Sequence of chain 2.E:
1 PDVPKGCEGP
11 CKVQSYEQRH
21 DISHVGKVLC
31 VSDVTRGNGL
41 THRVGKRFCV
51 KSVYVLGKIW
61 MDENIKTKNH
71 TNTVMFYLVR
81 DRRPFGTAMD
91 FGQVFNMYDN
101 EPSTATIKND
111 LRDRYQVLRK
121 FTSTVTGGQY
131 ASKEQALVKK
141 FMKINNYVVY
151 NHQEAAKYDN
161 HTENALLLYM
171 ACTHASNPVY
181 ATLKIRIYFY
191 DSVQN

Binding-site contacts:
Ligand atom C5 contacts residue LYS51 of chain 2.G at 3.7 Å.
Ligand atom C4' contacts residue ARG80 of chain 2.E at 3.6 Å.
Ligand atom P contacts residue TYR188 of chain 2.G at 3.5 Å.
Ligand atom N1 contacts residue PHE141 of chain 2.G at 3.6 Å.
Ligand atom O3' contacts residue ASP113 of chain 2.E at 3.6 Å.
Ligand atom C1' contacts residue ARG80 of chain 2.E at 3.6 Å.
Ligand atom C4 contacts residue PHE141 of chain 2.G at 3.5 Å (hydrophobic).
Ligand atom N4 contacts residue LYS51 of chain 2.G at 3.4 Å.
Ligand atom O5' contacts residue ARG112 of chain 2.E at 3.3 Å.
Ligand atom N7 contacts residue PHE141 of chain 2.G at 3.5 Å.
Ligand atom OP2 contacts residue TYR54 of chain 2.G at 2.8 Å (h-bond).
Ligand atom OP1 contacts residue ARG119 of chain 2.E at 3.5 Å.
Ligand atom OP1 contacts residue LYS120 of chain 2.E at 3.0 Å (salt-bridge).
Ligand atom C6 contacts residue PHE141 of chain 2.G at 3.5 Å (hydrophobic).
Ligand atom C3' contacts residue TYR188 of chain 2.G at 3.2 Å (hydrophobic).
Ligand atom N6 contacts residue PHE141 of chain 2.G at 3.5 Å.
Ligand atom C5' contacts residue ASP113 of chain 2.E at 3.6 Å.
Ligand atom OP2 contacts residue LYS120 of chain 2.E at 3.0 Å (salt-bridge).
Ligand atom O4' contacts residue GLN116 of chain 2.E at 3.6 Å.
Ligand atom C2' contacts residue ARG80 of chain 2.E at 3.6 Å.
Ligand atom O3' contacts residue ARG82 of chain 2.E at 3.4 Å (salt-bridge).
Ligand atom OP2 contacts residue ARG186 of chain 2.G at 2.9 Å (salt-bridge).
Ligand atom O3' contacts residue LEU118 of chain 2.E at 3.6 Å.
Ligand atom C5' contacts residue ARG112 of chain 2.E at 3.6 Å.
Ligand atom C5 contacts residue PHE141 of chain 2.G at 3.4 Å (hydrophobic).
Ligand atom C2' contacts residue CYS11 of chain 2.G at 3.6 Å (hydrophobic).
Ligand atom OP2 contacts residue ASN195 of chain 1.K at 2.9 Å (h-bond).
Ligand atom C2' contacts residue TYR188 of chain 2.G at 3.1 Å (hydrophobic).
Ligand atom OP2 contacts residue TYR188 of chain 2.G at 2.7 Å (h-bond).
Ligand atom OP1 contacts residue ASP113 of chain 2.E at 2.9 Å (salt-bridge).
Ligand atom C2' contacts residue ASN195 of chain 1.K at 3.5 Å.
Ligand atom OP1 contacts residue ARG82 of chain 2.E at 3.1 Å (salt-bridge).
Ligand atom OP1 contacts residue VAL117 of chain 2.E at 3.6 Å.
Ligand atom OP1 contacts residue ARG112 of chain 2.E at 2.8 Å (salt-bridge).
Ligand atom O3' contacts residue TYR188 of chain 2.G at 3.0 Å (h-bond).
Ligand atom OP2 contacts residue ARG47 of chain 1.K at 2.7 Å (salt-bridge).
Ligand atom O4' contacts residue ARG80 of chain 2.E at 3.3 Å (salt-bridge).
Ligand atom C5' contacts residue ARG80 of chain 2.E at 3.7 Å.
Ligand atom O2 contacts residue TYR188 of chain 2.G at 3.1 Å.
Ligand atom C5' contacts residue ARG82 of chain 2.E at 3.7 Å.

Sequence of chain 1.K:
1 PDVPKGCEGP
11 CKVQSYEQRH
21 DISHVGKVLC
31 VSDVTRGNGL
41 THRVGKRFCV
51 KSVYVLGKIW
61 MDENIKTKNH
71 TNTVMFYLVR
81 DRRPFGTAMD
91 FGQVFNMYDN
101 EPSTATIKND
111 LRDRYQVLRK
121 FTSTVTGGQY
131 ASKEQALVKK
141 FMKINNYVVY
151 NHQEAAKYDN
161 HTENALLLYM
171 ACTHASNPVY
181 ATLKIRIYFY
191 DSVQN

Sequence of chain 2.G:
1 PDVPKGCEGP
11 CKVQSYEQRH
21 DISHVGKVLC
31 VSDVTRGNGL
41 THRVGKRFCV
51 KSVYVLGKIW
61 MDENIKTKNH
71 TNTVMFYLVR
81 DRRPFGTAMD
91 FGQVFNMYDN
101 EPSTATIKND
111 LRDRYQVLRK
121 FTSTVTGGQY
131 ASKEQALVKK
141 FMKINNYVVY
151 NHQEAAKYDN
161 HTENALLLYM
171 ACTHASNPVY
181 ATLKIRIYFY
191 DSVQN

This protein binds this small molecule.
Small molecule (SMILES): Nc1ccn([C@H]2C[C@H](O[P](=O)(O)OC[C@H]3O[C@@H](n4cnc5c(N)ncnc54)C[C@@H]3O[P](=O)(O)OC[C@H]3O[C@@H](n4cnc5c(N)ncnc54)C[C@@H]3O[P](=O)(O)OC[C@H]3O[C@@H](n4ccc(N)nc4=O)C[C@@H]3O[P](=O)(O)OC[C@H]3O[C@@H](n4ccc(N)nc4=O)C[C@@H]3O[P](=O)(O)OC[C@H]3O[C@@H](n4cnc5c(N)ncnc54)C[C@@H]3O[P](=O)(O)OC[C@H]3O[C@@H](n4ccc(N)nc4=O)C[C@@H]3O)[C@@H](COP(=O)=O)O2)c(=O)n1